Binding-site contacts:
Ligand atom O7 contacts residue ASN371 of chain 1.D at 3.2 Å (h-bond).
Ligand atom O3 contacts residue NAG1 of chain 1.GA at 4.4 Å.
Ligand atom O7 contacts residue SER398 of chain 1.D at 2.4 Å (h-bond).
Ligand atom C3 contacts residue ASN371 of chain 1.D at 3.6 Å.
Ligand atom C2 contacts residue ASN371 of chain 1.D at 2.2 Å.
Ligand atom O5 contacts residue PRO381 of chain 1.D at 4.1 Å.
Ligand atom O3 contacts residue ASN371 of chain 1.D at 4.4 Å.
Ligand atom N2 contacts residue ASN371 of chain 1.D at 2.9 Å (h-bond).
Ligand atom C1 contacts residue ASN371 of chain 1.D at 1.4 Å.
Ligand atom C4 contacts residue ASN371 of chain 1.D at 4.0 Å.
Ligand atom C8 contacts residue ILE399 of chain 1.D at 3.7 Å (hydrophobic).
Ligand atom O6 contacts residue NAG1 of chain 1.GA at 2.5 Å (h-bond).
Ligand atom C8 contacts residue ASN371 of chain 1.D at 4.4 Å.
Ligand atom C6 contacts residue NAG1 of chain 1.GA at 3.4 Å.
Ligand atom C8 contacts residue SER398 of chain 1.D at 3.5 Å.
Ligand atom C8 contacts residue GLU400 of chain 1.D at 3.4 Å.
Ligand atom C8 contacts residue SER369 of chain 1.D at 3.7 Å.
Ligand atom C5 contacts residue ASN371 of chain 1.D at 3.6 Å.
Ligand atom O5 contacts residue ASN371 of chain 1.D at 2.4 Å (h-bond).
Ligand atom C7 contacts residue ASN371 of chain 1.D at 3.2 Å.
Ligand atom C7 contacts residue SER398 of chain 1.D at 3.3 Å.

The small molecule below binds the protein below.
Small molecule (SMILES): CC(=O)N[C@H]1[C@H](O[C@H]2[C@H](O)[C@@H](NC(C)=O)CO[C@@H]2CO)O[C@H](CO)[C@@H](O)[C@@H]1O

Sequence of chain 1.D:
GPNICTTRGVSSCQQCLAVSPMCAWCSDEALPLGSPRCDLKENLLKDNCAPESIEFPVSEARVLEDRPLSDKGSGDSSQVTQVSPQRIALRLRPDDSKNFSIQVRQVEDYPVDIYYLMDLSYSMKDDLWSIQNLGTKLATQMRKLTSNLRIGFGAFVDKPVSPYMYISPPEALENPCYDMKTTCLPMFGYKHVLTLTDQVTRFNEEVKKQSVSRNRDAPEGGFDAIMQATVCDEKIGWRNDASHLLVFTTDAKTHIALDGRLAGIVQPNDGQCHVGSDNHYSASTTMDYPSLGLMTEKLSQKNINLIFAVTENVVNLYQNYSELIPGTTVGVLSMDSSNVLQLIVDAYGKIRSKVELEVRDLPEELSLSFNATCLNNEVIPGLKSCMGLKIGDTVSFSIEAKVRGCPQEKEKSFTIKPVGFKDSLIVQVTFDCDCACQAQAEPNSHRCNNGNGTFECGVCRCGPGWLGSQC